The small molecule below binds the protein below.
Small molecule (SMILES): CCCCCCCCCC(=O)N(CCO)C[C@@H](O)[C@@H](O)[C@@H](O)[C@@H](O)CO

Binding-site contacts:
Ligand atom C12 contacts residue VAL96 of chain 1.B at 4.2 Å (hydrophobic).
Ligand atom C1 contacts residue GLU92 of chain 1.B at 3.6 Å.
Ligand atom O49 contacts residue ARG119 of chain 1.B at 4.1 Å.
Ligand atom C24 contacts residue THR126 of chain 1.B at 3.9 Å.
Ligand atom O34 contacts residue ILE123 of chain 1.B at 4.2 Å.
Ligand atom C1 contacts residue ILE130 of chain 1.B at 4.3 Å (hydrophobic).
Ligand atom C30 contacts residue ILE123 of chain 1.B at 4.3 Å (hydrophobic).
Ligand atom C21 contacts residue THR126 of chain 1.B at 3.6 Å.
Ligand atom O53 contacts residue ARG119 of chain 1.B at 3.0 Å (salt-bridge).
Ligand atom C0 contacts residue ILE180 of chain 1.B at 4.1 Å (hydrophobic).
Ligand atom O44 contacts residue ARG119 of chain 1.B at 3.9 Å.
Ligand atom C0 contacts residue GLU92 of chain 1.B at 3.7 Å.
Ligand atom O34 contacts residue THR126 of chain 1.B at 3.6 Å.
Ligand atom C15 contacts residue VAL96 of chain 1.B at 4.1 Å (hydrophobic).
Ligand atom C24 contacts residue ILE123 of chain 1.B at 4.1 Å (hydrophobic).
Ligand atom C15 contacts residue VAL127 of chain 1.B at 3.9 Å (hydrophobic).
Ligand atom O51 contacts residue VAL122 of chain 1.B at 3.2 Å.
Ligand atom C36 contacts residue ILE123 of chain 1.B at 4.5 Å (hydrophobic).
Ligand atom O34 contacts residue VAL122 of chain 1.B at 3.8 Å.
Ligand atom C42 contacts residue ARG119 of chain 1.B at 4.3 Å.
Ligand atom C40 contacts residue ARG119 of chain 1.B at 4.1 Å.

Sequence of chain 1.B:
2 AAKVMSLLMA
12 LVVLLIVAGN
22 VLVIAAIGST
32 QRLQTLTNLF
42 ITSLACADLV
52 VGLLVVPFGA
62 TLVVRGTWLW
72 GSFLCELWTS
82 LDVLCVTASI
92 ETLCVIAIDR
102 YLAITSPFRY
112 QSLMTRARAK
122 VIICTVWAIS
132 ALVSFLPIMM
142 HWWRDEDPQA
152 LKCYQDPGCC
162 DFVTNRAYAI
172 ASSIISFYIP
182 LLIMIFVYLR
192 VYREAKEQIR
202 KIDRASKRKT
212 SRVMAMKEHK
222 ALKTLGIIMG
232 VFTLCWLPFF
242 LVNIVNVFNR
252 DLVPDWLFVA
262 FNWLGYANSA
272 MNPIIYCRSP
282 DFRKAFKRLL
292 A